Binding-site contacts:
Ligand atom O7 contacts residue ASN154 of chain 59.A at 3.2 Å (h-bond).
Ligand atom C1 contacts residue HIS104 of chain 59.C at 3.5 Å.
Ligand atom C7 contacts residue ASN154 of chain 59.A at 3.5 Å.
Ligand atom C4 contacts residue ASN154 of chain 59.A at 4.2 Å.
Ligand atom C3 contacts residue HIS104 of chain 59.C at 3.7 Å.
Ligand atom O6 contacts residue HIS104 of chain 59.C at 3.6 Å.
Ligand atom O4 contacts residue HIS104 of chain 59.C at 3.8 Å.
Ligand atom C2 contacts residue HIS104 of chain 59.C at 4.2 Å.
Ligand atom C6 contacts residue HIS104 of chain 59.C at 3.8 Å.
Ligand atom C2 contacts residue ASN154 of chain 59.A at 2.5 Å.
Ligand atom C3 contacts residue ASN154 of chain 59.A at 3.8 Å.
Ligand atom N2 contacts residue ASN154 of chain 59.A at 3.0 Å (h-bond).
Ligand atom C5 contacts residue HIS104 of chain 59.C at 3.4 Å.
Ligand atom O5 contacts residue ASN154 of chain 59.A at 2.3 Å (h-bond).
Ligand atom C5 contacts residue ASN154 of chain 59.A at 3.6 Å.
Ligand atom C4 contacts residue HIS104 of chain 59.C at 4.0 Å.
Ligand atom O5 contacts residue HIS104 of chain 59.C at 3.7 Å.
Ligand atom C1 contacts residue ASN154 of chain 59.A at 1.4 Å.

Sequence of chain 59.C:
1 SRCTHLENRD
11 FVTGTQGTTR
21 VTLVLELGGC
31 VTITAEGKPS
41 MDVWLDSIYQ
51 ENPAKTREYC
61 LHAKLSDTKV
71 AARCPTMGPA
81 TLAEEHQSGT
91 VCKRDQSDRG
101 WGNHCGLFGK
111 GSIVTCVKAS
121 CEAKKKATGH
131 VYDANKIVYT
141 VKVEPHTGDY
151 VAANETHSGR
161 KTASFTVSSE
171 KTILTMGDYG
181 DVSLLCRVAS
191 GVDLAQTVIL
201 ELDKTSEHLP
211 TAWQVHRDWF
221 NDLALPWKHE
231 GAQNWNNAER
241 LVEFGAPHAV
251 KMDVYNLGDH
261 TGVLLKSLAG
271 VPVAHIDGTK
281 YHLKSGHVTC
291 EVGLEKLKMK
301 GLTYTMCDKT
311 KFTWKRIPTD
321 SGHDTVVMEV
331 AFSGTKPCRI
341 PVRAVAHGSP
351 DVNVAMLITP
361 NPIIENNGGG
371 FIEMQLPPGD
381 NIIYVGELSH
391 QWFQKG

This protein binds this small molecule.
Small molecule (SMILES): CC(=O)N[C@@H]1[C@@H](O)[C@H](O)[C@@H](CO)O[C@H]1O

Sequence of chain 59.A:
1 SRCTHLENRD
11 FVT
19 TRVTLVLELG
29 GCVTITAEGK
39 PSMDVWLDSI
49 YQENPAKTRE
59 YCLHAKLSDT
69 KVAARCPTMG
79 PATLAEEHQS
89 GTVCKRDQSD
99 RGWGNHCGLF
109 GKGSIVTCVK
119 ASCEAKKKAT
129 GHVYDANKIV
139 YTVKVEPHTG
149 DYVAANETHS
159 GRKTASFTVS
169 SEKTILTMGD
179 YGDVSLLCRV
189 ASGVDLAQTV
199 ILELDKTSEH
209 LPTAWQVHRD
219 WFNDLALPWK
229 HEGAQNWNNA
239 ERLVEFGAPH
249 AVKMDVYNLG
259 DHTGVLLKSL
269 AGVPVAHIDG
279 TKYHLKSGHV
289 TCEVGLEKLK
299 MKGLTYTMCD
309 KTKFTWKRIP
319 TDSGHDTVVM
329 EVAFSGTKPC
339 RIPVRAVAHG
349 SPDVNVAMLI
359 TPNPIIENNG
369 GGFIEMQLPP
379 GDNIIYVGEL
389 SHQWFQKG